Sequence of chain 1.B:
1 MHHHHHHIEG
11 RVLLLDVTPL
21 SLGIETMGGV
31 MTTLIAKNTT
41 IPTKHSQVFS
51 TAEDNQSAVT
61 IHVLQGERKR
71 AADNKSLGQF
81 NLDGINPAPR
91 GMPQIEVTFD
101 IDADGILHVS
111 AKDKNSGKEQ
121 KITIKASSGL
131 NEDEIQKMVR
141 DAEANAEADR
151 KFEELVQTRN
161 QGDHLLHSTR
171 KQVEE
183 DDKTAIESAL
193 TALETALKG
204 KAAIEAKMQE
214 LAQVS

Binding-site contacts:
Ligand atom C10 contacts residue ASP104 of chain 1.B at 4.0 Å.
Ligand atom C24 contacts residue ALA126 of chain 1.B at 4.1 Å (hydrophobic).
Ligand atom C21 contacts residue ALA126 of chain 1.B at 3.8 Å (hydrophobic).
Ligand atom C24 contacts residue ILE101 of chain 1.B at 3.8 Å (hydrophobic).
Ligand atom C18 contacts residue LEU15 of chain 1.B at 3.5 Å (hydrophobic).
Ligand atom C26 contacts residue GLN65 of chain 1.B at 4.2 Å.
Ligand atom C11 contacts residue ASP104 of chain 1.B at 4.3 Å.
Ligand atom C23 contacts residue ALA126 of chain 1.B at 3.8 Å (hydrophobic).
Ligand atom C25 contacts residue THR18 of chain 1.B at 3.5 Å.
Ligand atom C25 contacts residue LEU22 of chain 1.B at 3.5 Å (hydrophobic).
Ligand atom C10 contacts residue ALA103 of chain 1.B at 4.0 Å (hydrophobic).
Ligand atom C26 contacts residue ALA126 of chain 1.B at 3.5 Å (hydrophobic).
Ligand atom C15 contacts residue LEU15 of chain 1.B at 4.3 Å (hydrophobic).
Ligand atom C22 contacts residue PRO19 of chain 1.B at 3.5 Å (hydrophobic).
Ligand atom C17 contacts residue LEU15 of chain 1.B at 3.9 Å (hydrophobic).
Ligand atom C26 contacts residue THR18 of chain 1.B at 4.3 Å.
Ligand atom C14 contacts residue LEU15 of chain 1.B at 4.2 Å (hydrophobic).
Ligand atom C19 contacts residue LEU15 of chain 1.B at 3.9 Å (hydrophobic).
Ligand atom C25 contacts residue PRO19 of chain 1.B at 4.1 Å (hydrophobic).
Ligand atom C27 contacts residue PRO19 of chain 1.B at 3.5 Å (hydrophobic).
Ligand atom C16 contacts residue LEU15 of chain 1.B at 4.2 Å (hydrophobic).
Ligand atom C10 contacts residue GLY105 of chain 1.B at 4.3 Å.
Ligand atom C27 contacts residue SER127 of chain 1.B at 3.1 Å.
Ligand atom C24 contacts residue LEU22 of chain 1.B at 3.9 Å (hydrophobic).
Ligand atom C11 contacts residue ALA103 of chain 1.B at 3.8 Å (hydrophobic).
Ligand atom C22 contacts residue ALA126 of chain 1.B at 3.4 Å (hydrophobic).
Ligand atom C27 contacts residue ALA126 of chain 1.B at 3.5 Å (hydrophobic).
Ligand atom C10 contacts residue ASP16 of chain 1.B at 4.3 Å.
Ligand atom C21 contacts residue PRO19 of chain 1.B at 3.9 Å (hydrophobic).
Ligand atom C26 contacts residue PRO19 of chain 1.B at 3.8 Å (hydrophobic).
Ligand atom C23 contacts residue PRO19 of chain 1.B at 3.9 Å (hydrophobic).
Ligand atom C24 contacts residue THR18 of chain 1.B at 3.6 Å.
Ligand atom C15 contacts residue PRO19 of chain 1.B at 4.2 Å (hydrophobic).
Ligand atom C25 contacts residue ALA126 of chain 1.B at 3.9 Å (hydrophobic).
Ligand atom C23 contacts residue THR18 of chain 1.B at 4.1 Å.
Ligand atom C24 contacts residue PRO19 of chain 1.B at 4.2 Å (hydrophobic).
Ligand atom C22 contacts residue SER127 of chain 1.B at 4.1 Å.
Ligand atom C26 contacts residue SER127 of chain 1.B at 3.5 Å.
Ligand atom C23 contacts residue VAL17 of chain 1.B at 4.2 Å (hydrophobic).
Ligand atom C15 contacts residue VAL17 of chain 1.B at 4.3 Å (hydrophobic).

The protein below binds the small molecule below.
Small molecule (SMILES): C(#C[P+](c1ccccc1)(c1ccccc1)c1ccccc1)c1ccccc1